Binding-site contacts:
Ligand atom C2 contacts residue ASN67 of chain 6.A at 2.5 Å.
Ligand atom C8 contacts residue MET118 of chain 6.A at 4.3 Å (hydrophobic).
Ligand atom C8 contacts residue PHE90 of chain 6.A at 3.9 Å (hydrophobic).
Ligand atom C3 contacts residue ASN67 of chain 6.A at 3.8 Å.
Ligand atom C4 contacts residue ASN67 of chain 6.A at 4.2 Å.
Ligand atom N2 contacts residue ASN67 of chain 6.A at 2.9 Å (h-bond).
Ligand atom O5 contacts residue ASN67 of chain 6.A at 2.4 Å (h-bond).
Ligand atom C1 contacts residue ASN67 of chain 6.A at 1.4 Å.
Ligand atom C5 contacts residue ASN67 of chain 6.A at 3.7 Å.
Ligand atom C7 contacts residue ASN67 of chain 6.A at 3.7 Å.
Ligand atom O7 contacts residue ASN67 of chain 6.A at 4.1 Å.
Ligand atom C8 contacts residue ASN67 of chain 6.A at 4.2 Å.

This small molecule binds to this protein.
Small molecule (SMILES): CC(=O)N[C@@H]1[C@@H](O)[C@H](O)[C@@H](CO)O[C@H]1O

Sequence of chain 6.A:
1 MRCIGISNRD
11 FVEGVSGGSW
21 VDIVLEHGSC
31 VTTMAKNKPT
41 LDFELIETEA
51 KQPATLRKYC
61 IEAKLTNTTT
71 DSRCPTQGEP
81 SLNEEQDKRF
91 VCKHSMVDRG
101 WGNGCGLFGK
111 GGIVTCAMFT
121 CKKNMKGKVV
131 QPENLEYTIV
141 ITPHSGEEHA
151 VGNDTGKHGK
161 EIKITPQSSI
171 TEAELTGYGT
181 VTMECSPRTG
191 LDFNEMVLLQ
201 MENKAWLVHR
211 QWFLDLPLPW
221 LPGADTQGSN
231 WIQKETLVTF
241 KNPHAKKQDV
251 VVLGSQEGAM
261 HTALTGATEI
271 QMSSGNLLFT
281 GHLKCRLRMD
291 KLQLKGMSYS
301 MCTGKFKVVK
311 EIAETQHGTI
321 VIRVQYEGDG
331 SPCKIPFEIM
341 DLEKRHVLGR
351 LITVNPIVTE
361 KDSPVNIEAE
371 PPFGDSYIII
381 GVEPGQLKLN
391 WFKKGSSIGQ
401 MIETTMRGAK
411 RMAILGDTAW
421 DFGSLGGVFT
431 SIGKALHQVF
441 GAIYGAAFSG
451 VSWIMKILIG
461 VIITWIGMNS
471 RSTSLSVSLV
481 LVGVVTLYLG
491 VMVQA